Sequence of chain 1.A:
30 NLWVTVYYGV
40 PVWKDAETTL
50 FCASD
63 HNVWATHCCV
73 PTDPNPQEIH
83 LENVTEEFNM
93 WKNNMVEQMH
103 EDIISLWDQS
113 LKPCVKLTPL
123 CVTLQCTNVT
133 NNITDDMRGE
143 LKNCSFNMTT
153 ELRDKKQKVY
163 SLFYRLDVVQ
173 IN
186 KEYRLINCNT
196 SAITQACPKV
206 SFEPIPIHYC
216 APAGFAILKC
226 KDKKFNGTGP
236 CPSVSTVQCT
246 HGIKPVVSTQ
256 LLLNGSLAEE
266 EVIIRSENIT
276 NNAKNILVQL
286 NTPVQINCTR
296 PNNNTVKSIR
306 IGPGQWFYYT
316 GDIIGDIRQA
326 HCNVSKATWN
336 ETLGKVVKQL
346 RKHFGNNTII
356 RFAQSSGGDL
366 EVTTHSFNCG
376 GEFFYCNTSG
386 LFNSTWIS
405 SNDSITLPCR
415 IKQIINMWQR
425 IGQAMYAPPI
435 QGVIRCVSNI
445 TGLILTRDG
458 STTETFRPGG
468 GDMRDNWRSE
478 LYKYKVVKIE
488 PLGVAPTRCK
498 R

Binding-site contacts:
Ligand atom O6 contacts residue ARG167 of chain 1.A at 3.3 Å (salt-bridge).
Ligand atom C8 contacts residue ASN130 of chain 1.A at 3.9 Å.
Ligand atom O5 contacts residue LYS144 of chain 1.A at 4.5 Å.
Ligand atom C3 contacts residue ASN130 of chain 1.A at 3.9 Å.
Ligand atom C7 contacts residue ASN130 of chain 1.A at 3.4 Å.
Ligand atom C4 contacts residue ASN130 of chain 1.A at 4.3 Å.
Ligand atom O6 contacts residue GLY141 of chain 1.A at 4.2 Å.
Ligand atom C2 contacts residue ASN130 of chain 1.A at 2.5 Å.
Ligand atom O5 contacts residue ASN130 of chain 1.A at 2.4 Å (h-bond).
Ligand atom C1 contacts residue ASN130 of chain 1.A at 1.5 Å.
Ligand atom O5 contacts residue GLY141 of chain 1.A at 3.8 Å.
Ligand atom N2 contacts residue ASN130 of chain 1.A at 3.0 Å (h-bond).
Ligand atom C6 contacts residue ARG167 of chain 1.A at 4.0 Å.
Ligand atom O7 contacts residue ASN130 of chain 1.A at 3.5 Å (h-bond).
Ligand atom C5 contacts residue ASN130 of chain 1.A at 3.8 Å.

A protein and the small-molecule ligand that binds it are described below.
Small molecule (SMILES): CC(=O)N[C@H]1[C@H](O[C@H]2[C@H](O)[C@@H](NC(C)=O)CO[C@@H]2CO)O[C@H](CO)[C@@H](O)[C@@H]1O